Sequence of chain 21.J:
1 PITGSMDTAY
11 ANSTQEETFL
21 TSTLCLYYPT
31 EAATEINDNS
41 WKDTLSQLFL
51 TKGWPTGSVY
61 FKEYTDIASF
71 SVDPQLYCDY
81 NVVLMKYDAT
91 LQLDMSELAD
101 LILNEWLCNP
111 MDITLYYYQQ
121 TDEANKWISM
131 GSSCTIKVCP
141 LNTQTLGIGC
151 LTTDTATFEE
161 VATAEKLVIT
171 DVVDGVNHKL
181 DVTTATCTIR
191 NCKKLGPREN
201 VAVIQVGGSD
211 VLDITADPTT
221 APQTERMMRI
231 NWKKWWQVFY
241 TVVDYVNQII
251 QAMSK

A protein and the small-molecule ligand that binds it are described below.
Small molecule (SMILES): CC(=O)N[C@H]1[C@H](O[C@H]2[C@H](O)[C@@H](NC(C)=O)CO[C@@H]2CO)O[C@H](CO)[C@@H](O)[C@@H]1O

Binding-site contacts:
Ligand atom C7 contacts residue ASN12 of chain 21.J at 3.9 Å.
Ligand atom C1 contacts residue ASN12 of chain 21.J at 2.1 Å.
Ligand atom C2 contacts residue ASN12 of chain 21.J at 3.2 Å.
Ligand atom O7 contacts residue ASN12 of chain 21.J at 3.7 Å.
Ligand atom O5 contacts residue ASN12 of chain 21.J at 2.7 Å (h-bond).
Ligand atom N2 contacts residue ASN12 of chain 21.J at 3.8 Å.
Ligand atom C5 contacts residue ASN12 of chain 21.J at 4.1 Å.